This small molecule binds to this protein.
Small molecule (SMILES): N=C1N[C@H]2[C@H](CS[C@H]2CCCCC(=O)O)N1

Sequence of chain 4.B:
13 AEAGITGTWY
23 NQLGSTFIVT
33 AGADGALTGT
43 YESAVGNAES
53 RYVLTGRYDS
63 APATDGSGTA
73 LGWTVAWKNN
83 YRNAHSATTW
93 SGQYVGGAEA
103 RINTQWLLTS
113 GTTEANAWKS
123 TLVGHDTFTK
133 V

Sequence of chain 1.A:
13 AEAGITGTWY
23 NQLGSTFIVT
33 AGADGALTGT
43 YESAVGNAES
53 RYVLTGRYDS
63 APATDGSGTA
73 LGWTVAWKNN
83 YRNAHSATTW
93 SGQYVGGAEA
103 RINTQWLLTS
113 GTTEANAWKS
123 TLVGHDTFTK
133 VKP

Binding-site contacts:
Ligand atom O11 contacts residue GLY48 of chain 1.A at 3.4 Å.
Ligand atom C3 contacts residue TYR43 of chain 1.A at 3.5 Å (hydrophobic).
Ligand atom C10 contacts residue ALA50 of chain 1.A at 3.7 Å (hydrophobic).
Ligand atom O11 contacts residue ASN49 of chain 1.A at 3.0 Å (h-bond).
Ligand atom C9 contacts residue ALA50 of chain 1.A at 3.6 Å (hydrophobic).
Ligand atom C10 contacts residue ASN49 of chain 1.A at 4.0 Å.
Ligand atom N2 contacts residue LEU25 of chain 1.A at 4.0 Å.
Ligand atom C3 contacts residue ASP128 of chain 1.A at 4.0 Å.
Ligand atom C7 contacts residue VAL47 of chain 1.A at 3.4 Å (hydrophobic).
Ligand atom O12 contacts residue SER88 of chain 1.A at 2.8 Å (h-bond).
Ligand atom C3 contacts residue SER45 of chain 1.A at 3.8 Å.
Ligand atom C10 contacts residue TRP79 of chain 1.A at 3.4 Å (hydrophobic).
Ligand atom C4 contacts residue VAL47 of chain 1.A at 3.4 Å (hydrophobic).
Ligand atom C8 contacts residue VAL47 of chain 1.A at 3.7 Å (hydrophobic).
Ligand atom S1 contacts residue TRP79 of chain 1.A at 3.7 Å.
Ligand atom N3 contacts residue TYR43 of chain 1.A at 2.7 Å (h-bond).
Ligand atom N3 contacts residue SER27 of chain 1.A at 2.7 Å (h-bond).
Ligand atom O12 contacts residue ALA86 of chain 1.A at 3.7 Å.
Ligand atom N3 contacts residue ASN23 of chain 1.A at 3.2 Å (h-bond).
Ligand atom C3 contacts residue SER27 of chain 1.A at 3.7 Å.
Ligand atom C5 contacts residue ASP128 of chain 1.A at 3.9 Å.
Ligand atom O12 contacts residue TRP79 of chain 1.A at 3.7 Å.
Ligand atom N2 contacts residue SER45 of chain 1.A at 2.9 Å (h-bond).
Ligand atom N2 contacts residue VAL47 of chain 1.A at 3.6 Å.
Ligand atom C2 contacts residue TRP120 of chain 4.B at 3.7 Å (hydrophobic).
Ligand atom C9 contacts residue TRP79 of chain 1.A at 3.9 Å (hydrophobic).
Ligand atom C7 contacts residue SER45 of chain 1.A at 3.3 Å.
Ligand atom C11 contacts residue SER88 of chain 1.A at 3.9 Å.
Ligand atom C9 contacts residue GLY48 of chain 1.A at 3.8 Å.
Ligand atom C3 contacts residue LEU25 of chain 1.A at 3.7 Å (hydrophobic).
Ligand atom N1 contacts residue LEU25 of chain 1.A at 3.7 Å.
Ligand atom C6 contacts residue TRP92 of chain 1.A at 3.8 Å (hydrophobic).
Ligand atom S1 contacts residue THR90 of chain 1.A at 3.3 Å (h-bond).
Ligand atom N3 contacts residue SER45 of chain 1.A at 3.8 Å.
Ligand atom C6 contacts residue TRP108 of chain 1.A at 3.8 Å (hydrophobic).
Ligand atom N1 contacts residue ASP128 of chain 1.A at 3.0 Å (salt-bridge).
Ligand atom C9 contacts residue VAL47 of chain 1.A at 3.3 Å (hydrophobic).
Ligand atom C3 contacts residue ASN23 of chain 1.A at 3.9 Å.
Ligand atom C11 contacts residue ASN49 of chain 1.A at 3.9 Å.
Ligand atom N1 contacts residue TYR43 of chain 1.A at 3.9 Å.